A protein and the small-molecule ligand that binds it are described below.
Small molecule (SMILES): CC(C)CCC[C@@H](C)[C@H]1CC[C@H]2[C@@H]3CC=C4C[C@@H](OC(=O)CCC(=O)O)CC[C@]4(C)[C@H]3CC[C@]12C

Binding-site contacts:
Ligand atom CAL contacts residue LEU854 of chain 1.D at 3.6 Å (hydrophobic).
Ligand atom CAX contacts residue ARG999 of chain 1.D at 3.6 Å.
Ligand atom CAD contacts residue POV1 of chain 1.X at 3.9 Å.
Ligand atom CAP contacts residue Y011 of chain 1.Y at 4.0 Å.
Ligand atom CAI contacts residue PHE736 of chain 1.D at 3.7 Å (hydrophobic).
Ligand atom CAQ contacts residue Y011 of chain 1.Y at 3.3 Å.
Ligand atom OAF contacts residue ARG999 of chain 1.D at 3.5 Å (salt-bridge).
Ligand atom CBG contacts residue ILE697 of chain 1.D at 4.0 Å (hydrophobic).
Ligand atom CAC contacts residue VAL743 of chain 1.D at 3.6 Å (hydrophobic).
Ligand atom CAM contacts residue LEU854 of chain 1.D at 3.7 Å (hydrophobic).
Ligand atom CAA contacts residue POV1 of chain 1.X at 3.6 Å.
Ligand atom CAB contacts residue PHE701 of chain 1.D at 3.9 Å (hydrophobic).
Ligand atom CAK contacts residue POV1 of chain 1.X at 3.8 Å.
Ligand atom CAK contacts residue Y011 of chain 1.Y at 3.9 Å.
Ligand atom CAN contacts residue POV1 of chain 1.X at 4.0 Å.
Ligand atom CAE contacts residue POV1 of chain 1.X at 3.3 Å.
Ligand atom CAN contacts residue PHE701 of chain 1.D at 3.7 Å (hydrophobic).
Ligand atom CAN contacts residue Y011 of chain 1.Y at 4.0 Å.
Ligand atom CAP contacts residue ILE697 of chain 1.D at 4.0 Å (hydrophobic).
Ligand atom CBI contacts residue POV1 of chain 1.X at 4.1 Å.
Ligand atom CAS contacts residue PHE739 of chain 1.D at 4.1 Å (hydrophobic).
Ligand atom CAD contacts residue SER851 of chain 1.D at 3.9 Å.
Ligand atom CAV contacts residue PHE736 of chain 1.D at 3.8 Å (hydrophobic).
Ligand atom CAT contacts residue PHE739 of chain 1.D at 3.7 Å (hydrophobic).
Ligand atom CAV contacts residue POV1 of chain 1.X at 3.9 Å.
Ligand atom CAC contacts residue VAL744 of chain 1.D at 3.7 Å (hydrophobic).
Ligand atom CBG contacts residue POV1 of chain 1.X at 3.6 Å.
Ligand atom CAZ contacts residue PHE736 of chain 1.D at 3.8 Å (hydrophobic).
Ligand atom CAR contacts residue TRP683 of chain 1.D at 3.8 Å (hydrophobic).
Ligand atom OAW contacts residue TRP683 of chain 1.D at 3.5 Å (h-bond).
Ligand atom CAY contacts residue LEU854 of chain 1.D at 4.0 Å (hydrophobic).
Ligand atom CBC contacts residue TRP683 of chain 1.D at 3.9 Å (hydrophobic).
Ligand atom CAL contacts residue VAL1003 of chain 1.D at 3.8 Å (hydrophobic).
Ligand atom CAQ contacts residue ILE697 of chain 1.D at 3.9 Å (hydrophobic).
Ligand atom OAG contacts residue LEU854 of chain 1.D at 3.7 Å.
Ligand atom CBD contacts residue POV1 of chain 1.X at 3.3 Å.
Ligand atom OAH contacts residue ARG999 of chain 1.D at 3.4 Å (salt-bridge).
Ligand atom CBC contacts residue PHE736 of chain 1.D at 3.6 Å (hydrophobic).
Ligand atom CAM contacts residue TRP683 of chain 1.D at 3.9 Å (hydrophobic).
Ligand atom CAQ contacts residue POV1 of chain 1.X at 3.2 Å.

Sequence of chain 1.D:
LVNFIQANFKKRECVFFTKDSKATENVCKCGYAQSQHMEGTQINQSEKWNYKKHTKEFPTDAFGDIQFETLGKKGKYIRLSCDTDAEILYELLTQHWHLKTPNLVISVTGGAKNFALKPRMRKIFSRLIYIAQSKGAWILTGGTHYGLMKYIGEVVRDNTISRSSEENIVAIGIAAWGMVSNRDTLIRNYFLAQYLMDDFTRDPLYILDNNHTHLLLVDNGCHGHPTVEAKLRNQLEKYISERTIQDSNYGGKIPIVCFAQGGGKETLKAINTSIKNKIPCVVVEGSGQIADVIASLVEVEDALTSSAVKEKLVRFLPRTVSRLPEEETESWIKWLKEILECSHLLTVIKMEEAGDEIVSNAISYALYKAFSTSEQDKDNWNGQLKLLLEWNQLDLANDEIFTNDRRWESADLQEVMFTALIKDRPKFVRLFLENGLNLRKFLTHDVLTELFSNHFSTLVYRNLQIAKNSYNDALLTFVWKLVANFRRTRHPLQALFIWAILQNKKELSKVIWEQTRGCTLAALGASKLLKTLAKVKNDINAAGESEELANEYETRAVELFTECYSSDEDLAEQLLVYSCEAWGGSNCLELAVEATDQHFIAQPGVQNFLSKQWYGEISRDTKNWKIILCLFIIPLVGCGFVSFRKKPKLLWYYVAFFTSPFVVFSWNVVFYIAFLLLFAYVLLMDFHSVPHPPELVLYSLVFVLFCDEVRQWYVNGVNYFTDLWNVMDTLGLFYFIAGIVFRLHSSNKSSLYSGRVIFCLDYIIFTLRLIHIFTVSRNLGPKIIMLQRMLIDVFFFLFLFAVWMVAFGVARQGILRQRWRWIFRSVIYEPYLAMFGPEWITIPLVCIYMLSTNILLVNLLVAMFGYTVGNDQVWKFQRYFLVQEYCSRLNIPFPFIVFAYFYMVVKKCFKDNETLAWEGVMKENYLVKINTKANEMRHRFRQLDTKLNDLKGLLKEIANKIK